Sequence of chain 1.A:
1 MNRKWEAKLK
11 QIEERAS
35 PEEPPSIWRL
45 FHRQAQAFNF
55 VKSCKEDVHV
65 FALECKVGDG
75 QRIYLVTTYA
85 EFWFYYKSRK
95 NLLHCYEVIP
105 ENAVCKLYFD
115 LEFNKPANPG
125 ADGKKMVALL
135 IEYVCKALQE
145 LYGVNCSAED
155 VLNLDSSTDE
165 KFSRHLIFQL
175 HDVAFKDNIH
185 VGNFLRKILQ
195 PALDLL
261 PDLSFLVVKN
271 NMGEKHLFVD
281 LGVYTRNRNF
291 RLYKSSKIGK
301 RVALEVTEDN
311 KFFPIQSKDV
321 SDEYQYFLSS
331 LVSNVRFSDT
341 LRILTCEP

The protein below binds the small molecule below.
Small molecule (SMILES): Cc1cn([C@H]2C[C@H](O[P](=O)(O)OC[C@H]3O[C@@H](n4cnc5c(N)ncnc54)C[C@@H]3O[P](=O)(O)OC[C@H]3O[C@@H](n4cnc5c(=O)nc(N)[nH]c54)C[C@@H]3O[P](=O)(O)OC[C@H]3O[C@@H](n4ccc(N)nc4=O)C[C@@H]3O)[C@@H](CO[P](=O)(O)O[C@H]3C[C@H](n4cnc5c(=O)nc(N)[nH]c54)O[C@@H]3CO[P](=O)(O)O[C@H]3C[C@H](n4cnc5c(=O)nc(N)[nH]c54)O[C@@H]3COP(=O)=O)O2)c(=O)[nH]c1=O.Nc1nc2c(ncn2[C@H]2CC[C@@H](CO[PH](=O)O)O2)c(=O)[nH]1

Binding-site contacts:
Ligand atom N3 contacts residue ARG288 of chain 1.A at 3.2 Å (salt-bridge).
Ligand atom C4 contacts residue ARG288 of chain 1.A at 4.0 Å.
Ligand atom C2 contacts residue ARG288 of chain 1.A at 4.0 Å.
Ligand atom C4 contacts residue DTP1 of chain 1.G at 3.7 Å.
Ligand atom C1' contacts residue DTP1 of chain 1.G at 4.3 Å.
Ligand atom C2' contacts residue DTP1 of chain 1.G at 3.0 Å.
Ligand atom C6 contacts residue DTP1 of chain 1.G at 3.3 Å.
Ligand atom N1 contacts residue DTP1 of chain 1.G at 3.5 Å.
Ligand atom C4' contacts residue ASP280 of chain 1.A at 3.8 Å.
Ligand atom C2' contacts residue ARG288 of chain 1.A at 4.0 Å.
Ligand atom N2 contacts residue ARG288 of chain 1.A at 3.9 Å.
Ligand atom C2 contacts residue DTP1 of chain 1.G at 4.0 Å.
Ligand atom N7 contacts residue DTP1 of chain 1.G at 3.8 Å.
Ligand atom C3' contacts residue DTP1 of chain 1.G at 3.5 Å.
Ligand atom C8 contacts residue DTP1 of chain 1.G at 3.9 Å.
Ligand atom C2' contacts residue ASP280 of chain 1.A at 4.5 Å.
Ligand atom N2 contacts residue DTP1 of chain 1.G at 4.0 Å.
Ligand atom C5 contacts residue DTP1 of chain 1.G at 3.6 Å.
Ligand atom N9 contacts residue DTP1 of chain 1.G at 3.9 Å.
Ligand atom C1' contacts residue ARG288 of chain 1.A at 3.6 Å.
Ligand atom N9 contacts residue ARG288 of chain 1.A at 4.2 Å.
Ligand atom C5' contacts residue ASP280 of chain 1.A at 4.2 Å.
Ligand atom C3' contacts residue ASP280 of chain 1.A at 3.3 Å.
Ligand atom N3 contacts residue DTP1 of chain 1.G at 3.9 Å.
Ligand atom O6 contacts residue DTP1 of chain 1.G at 3.0 Å (h-bond).